Sequence of chain 1.F:
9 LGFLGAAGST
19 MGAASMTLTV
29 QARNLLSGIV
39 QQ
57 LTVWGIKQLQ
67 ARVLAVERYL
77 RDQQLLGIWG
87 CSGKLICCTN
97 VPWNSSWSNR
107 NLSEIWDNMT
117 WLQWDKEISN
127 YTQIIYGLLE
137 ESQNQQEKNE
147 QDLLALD

Sequence of chain 1.E:
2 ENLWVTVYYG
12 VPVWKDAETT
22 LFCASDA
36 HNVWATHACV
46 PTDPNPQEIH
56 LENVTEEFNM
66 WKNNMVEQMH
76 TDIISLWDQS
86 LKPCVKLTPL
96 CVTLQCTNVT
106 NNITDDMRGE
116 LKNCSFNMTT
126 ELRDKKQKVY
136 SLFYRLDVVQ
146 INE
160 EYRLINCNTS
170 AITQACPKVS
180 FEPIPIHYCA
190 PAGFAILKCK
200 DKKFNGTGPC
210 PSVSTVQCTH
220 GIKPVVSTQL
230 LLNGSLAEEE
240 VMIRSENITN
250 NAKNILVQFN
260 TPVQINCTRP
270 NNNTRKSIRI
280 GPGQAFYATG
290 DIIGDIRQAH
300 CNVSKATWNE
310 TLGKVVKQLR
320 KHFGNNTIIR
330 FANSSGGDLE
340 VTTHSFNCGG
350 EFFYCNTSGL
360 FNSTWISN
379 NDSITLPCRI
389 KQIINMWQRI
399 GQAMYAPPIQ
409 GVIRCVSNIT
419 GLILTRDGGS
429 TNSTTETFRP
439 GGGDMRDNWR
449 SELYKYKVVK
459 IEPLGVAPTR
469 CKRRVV

Binding-site contacts:
Ligand atom C1 contacts residue GLY16 of chain 1.F at 4.3 Å.
Ligand atom C8 contacts residue SER26 of chain 1.I at 3.5 Å.
Ligand atom C1 contacts residue ASN58 of chain 1.E at 1.5 Å.
Ligand atom C3 contacts residue ASN58 of chain 1.E at 3.6 Å.
Ligand atom C3 contacts residue SER26 of chain 1.I at 2.8 Å.
Ligand atom O7 contacts residue GLU57 of chain 1.E at 3.2 Å (salt-bridge).
Ligand atom O7 contacts residue GLY16 of chain 1.F at 3.0 Å (h-bond).
Ligand atom C7 contacts residue GLY16 of chain 1.F at 4.0 Å.
Ligand atom C2 contacts residue SER26 of chain 1.I at 2.2 Å.
Ligand atom C2 contacts residue GLN27 of chain 1.I at 4.3 Å.
Ligand atom O5 contacts residue ASN58 of chain 1.E at 2.1 Å (h-bond).
Ligand atom N2 contacts residue GLN27 of chain 1.I at 3.7 Å.
Ligand atom O6 contacts residue ASN58 of chain 1.E at 4.2 Å.
Ligand atom C7 contacts residue GLU57 of chain 1.E at 3.3 Å.
Ligand atom C7 contacts residue GLN27 of chain 1.I at 4.5 Å.
Ligand atom N2 contacts residue GLY16 of chain 1.F at 4.4 Å.
Ligand atom O6 contacts residue GLN24 of chain 1.I at 4.5 Å.
Ligand atom C5 contacts residue SER26 of chain 1.I at 4.1 Å.
Ligand atom N2 contacts residue SER26 of chain 1.I at 1.7 Å (h-bond).
Ligand atom O5 contacts residue GLY16 of chain 1.F at 4.2 Å.
Ligand atom C4 contacts residue SER26 of chain 1.I at 4.0 Å.
Ligand atom C8 contacts residue GLU57 of chain 1.E at 2.5 Å.
Ligand atom O6 contacts residue SER26 of chain 1.I at 4.2 Å.
Ligand atom C1 contacts residue SER26 of chain 1.I at 2.2 Å.
Ligand atom C2 contacts residue ASN58 of chain 1.E at 2.3 Å.
Ligand atom C6 contacts residue ASN58 of chain 1.E at 4.4 Å.
Ligand atom O7 contacts residue ASN58 of chain 1.E at 3.5 Å (h-bond).
Ligand atom O7 contacts residue ASP113 of chain 1.F at 3.5 Å (salt-bridge).
Ligand atom C1 contacts residue GLN27 of chain 1.I at 3.7 Å.
Ligand atom N2 contacts residue ASN58 of chain 1.E at 2.8 Å (h-bond).
Ligand atom O5 contacts residue SER26 of chain 1.I at 3.5 Å (h-bond).
Ligand atom C7 contacts residue ASN58 of chain 1.E at 3.4 Å.
Ligand atom O7 contacts residue SER26 of chain 1.I at 3.9 Å.
Ligand atom O3 contacts residue SER26 of chain 1.I at 3.7 Å.
Ligand atom C5 contacts residue ASN58 of chain 1.E at 3.5 Å.
Ligand atom C2 contacts residue GLY16 of chain 1.F at 3.9 Å.
Ligand atom C7 contacts residue SER26 of chain 1.I at 2.9 Å.
Ligand atom C4 contacts residue ASN58 of chain 1.E at 4.0 Å.
Ligand atom C8 contacts residue GLN27 of chain 1.I at 4.3 Å.

Sequence of chain 1.I:
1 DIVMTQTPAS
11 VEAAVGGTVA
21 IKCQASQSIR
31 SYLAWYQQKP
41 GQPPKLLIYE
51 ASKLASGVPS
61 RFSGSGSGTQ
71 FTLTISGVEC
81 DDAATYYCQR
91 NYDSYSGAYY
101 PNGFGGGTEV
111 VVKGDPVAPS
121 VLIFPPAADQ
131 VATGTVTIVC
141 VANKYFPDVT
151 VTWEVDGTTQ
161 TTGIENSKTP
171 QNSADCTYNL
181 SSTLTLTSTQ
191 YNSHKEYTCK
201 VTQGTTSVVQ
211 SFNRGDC

A protein and the small-molecule ligand that binds it are described below.
Small molecule (SMILES): CC(=O)N[C@H]1[C@H](O[C@H]2[C@H](O)[C@@H](NC(C)=O)CO[C@@H]2CO)O[C@H](CO)[C@@H](O[C@@H]2O[C@H](CO)[C@@H](O)[C@H](O)[C@@H]2O)[C@@H]1O